The protein below binds the small molecule below.
Small molecule (SMILES): CNC(=O)c1cc2cccnc2s1

Sequence of chain 1.A:
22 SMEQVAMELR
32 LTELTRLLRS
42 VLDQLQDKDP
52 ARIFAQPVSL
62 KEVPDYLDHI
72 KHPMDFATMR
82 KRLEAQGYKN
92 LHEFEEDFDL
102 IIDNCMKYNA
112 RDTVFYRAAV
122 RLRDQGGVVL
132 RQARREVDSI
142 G

Binding-site contacts:
Ligand atom C2 contacts residue PHE116 of chain 1.A at 3.8 Å (hydrophobic).
Ligand atom C2 contacts residue ASN110 of chain 1.A at 3.8 Å.
Ligand atom C6 contacts residue VAL64 of chain 1.A at 4.3 Å (hydrophobic).
Ligand atom O1 contacts residue VAL59 of chain 1.A at 4.0 Å.
Ligand atom N1 contacts residue ILE54 of chain 1.A at 4.0 Å.
Ligand atom C2 contacts residue VAL59 of chain 1.A at 3.8 Å (hydrophobic).
Ligand atom C3 contacts residue ASN110 of chain 1.A at 4.3 Å.
Ligand atom C4 contacts residue VAL59 of chain 1.A at 4.4 Å (hydrophobic).
Ligand atom C1 contacts residue PHE55 of chain 1.A at 3.8 Å (hydrophobic).
Ligand atom N1 contacts residue PHE116 of chain 1.A at 3.8 Å.
Ligand atom N1 contacts residue VAL59 of chain 1.A at 3.8 Å.
Ligand atom S1 contacts residue ASN110 of chain 1.A at 3.4 Å (h-bond).
Ligand atom C5 contacts residue VAL64 of chain 1.A at 4.2 Å (hydrophobic).
Ligand atom C3 contacts residue PHE116 of chain 1.A at 3.7 Å (hydrophobic).
Ligand atom C9 contacts residue VAL64 of chain 1.A at 3.9 Å (hydrophobic).
Ligand atom S1 contacts residue TYR109 of chain 1.A at 3.8 Å.
Ligand atom C1 contacts residue CYS106 of chain 1.A at 4.1 Å (hydrophobic).
Ligand atom S1 contacts residue PHE116 of chain 1.A at 4.3 Å.
Ligand atom C3 contacts residue VAL59 of chain 1.A at 4.3 Å (hydrophobic).
Ligand atom C7 contacts residue VAL64 of chain 1.A at 4.1 Å (hydrophobic).
Ligand atom C5 contacts residue PHE116 of chain 1.A at 3.9 Å (hydrophobic).
Ligand atom C1 contacts residue ILE54 of chain 1.A at 3.7 Å (hydrophobic).
Ligand atom C9 contacts residue PHE116 of chain 1.A at 4.1 Å (hydrophobic).
Ligand atom N2 contacts residue VAL64 of chain 1.A at 3.7 Å.
Ligand atom C1 contacts residue VAL59 of chain 1.A at 4.0 Å (hydrophobic).
Ligand atom C6 contacts residue PHE116 of chain 1.A at 4.3 Å (hydrophobic).
Ligand atom C7 contacts residue GLU63 of chain 1.A at 3.9 Å.
Ligand atom O1 contacts residue ASN110 of chain 1.A at 2.9 Å (h-bond).
Ligand atom C4 contacts residue PHE116 of chain 1.A at 3.5 Å (hydrophobic).
Ligand atom C8 contacts residue VAL64 of chain 1.A at 3.8 Å (hydrophobic).
Ligand atom O1 contacts residue CYS106 of chain 1.A at 4.3 Å.
Ligand atom O1 contacts residue PHE116 of chain 1.A at 4.4 Å.
Ligand atom C6 contacts residue GLU63 of chain 1.A at 4.2 Å.